The small molecule below binds the protein below.
Small molecule (SMILES): C[C@@H]1CC[C@@]2(OC1)O[C@H]1C[C@H]3[C@@H]4CC=C5C[C@@H](OCCC(CO)CO)CC[C@]5(C)[C@H]4CC[C@]3(C)[C@H]1[C@@H]2C

Sequence of chain 1.A:
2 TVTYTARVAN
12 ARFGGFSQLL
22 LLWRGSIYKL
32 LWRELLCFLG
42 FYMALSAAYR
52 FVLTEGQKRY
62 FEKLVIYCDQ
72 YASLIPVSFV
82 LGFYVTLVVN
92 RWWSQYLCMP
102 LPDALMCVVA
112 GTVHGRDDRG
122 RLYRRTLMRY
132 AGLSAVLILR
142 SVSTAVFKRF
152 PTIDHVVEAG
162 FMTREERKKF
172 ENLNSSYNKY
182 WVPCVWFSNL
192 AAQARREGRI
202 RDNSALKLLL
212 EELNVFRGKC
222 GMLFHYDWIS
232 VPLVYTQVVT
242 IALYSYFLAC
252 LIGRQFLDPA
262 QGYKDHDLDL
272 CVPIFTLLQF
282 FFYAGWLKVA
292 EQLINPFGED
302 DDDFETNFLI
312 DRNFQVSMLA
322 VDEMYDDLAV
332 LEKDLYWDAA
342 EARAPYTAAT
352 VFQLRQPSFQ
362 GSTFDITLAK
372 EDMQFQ

Binding-site contacts:
Ligand atom C13 contacts residue LEU252 of chain 1.A at 3.0 Å (hydrophobic).
Ligand atom C22 contacts residue TYR61 of chain 1.A at 3.6 Å (hydrophobic).
Ligand atom C25 contacts residue GLN58 of chain 1.A at 3.8 Å.
Ligand atom C21 contacts residue TYR61 of chain 1.A at 3.5 Å (hydrophobic).
Ligand atom C04 contacts residue LEU65 of chain 1.A at 4.1 Å (hydrophobic).
Ligand atom C04 contacts residue LEU46 of chain 1.A at 4.1 Å (hydrophobic).
Ligand atom C24 contacts residue GLN58 of chain 1.A at 4.1 Å.
Ligand atom C24 contacts residue MC31 of chain 1.H at 3.9 Å.
Ligand atom C18 contacts residue PHE62 of chain 1.A at 4.0 Å (hydrophobic).
Ligand atom C05 contacts residue MC31 of chain 1.H at 4.2 Å.
Ligand atom C11 contacts residue MC31 of chain 1.H at 4.0 Å.
Ligand atom C21 contacts residue PHE62 of chain 1.A at 4.2 Å (hydrophobic).
Ligand atom C01 contacts residue LEU46 of chain 1.A at 4.2 Å (hydrophobic).
Ligand atom O23 contacts residue GLN58 of chain 1.A at 3.1 Å.
Ligand atom C19 contacts residue TYR61 of chain 1.A at 3.8 Å (hydrophobic).
Ligand atom C01 contacts residue MC31 of chain 1.I at 3.8 Å.
Ligand atom C05 contacts residue ILE253 of chain 1.A at 4.4 Å (hydrophobic).
Ligand atom C11 contacts residue LEU249 of chain 1.A at 3.9 Å (hydrophobic).
Ligand atom C75 contacts residue GLN58 of chain 1.A at 3.8 Å.
Ligand atom C51 contacts residue TYR61 of chain 1.A at 4.3 Å (hydrophobic).
Ligand atom C76 contacts residue MC31 of chain 1.H at 4.4 Å.
Ligand atom O10 contacts residue MC31 of chain 1.H at 4.1 Å.
Ligand atom C26 contacts residue GLY57 of chain 1.A at 4.2 Å.
Ligand atom C03 contacts residue MC31 of chain 1.H at 4.3 Å.
Ligand atom C13 contacts residue LEU249 of chain 1.A at 4.2 Å (hydrophobic).
Ligand atom C20 contacts residue TYR61 of chain 1.A at 4.0 Å (hydrophobic).
Ligand atom O16 contacts residue ILE253 of chain 1.A at 4.4 Å.
Ligand atom C15 contacts residue MC31 of chain 1.I at 4.0 Å.
Ligand atom C24 contacts residue TYR61 of chain 1.A at 3.7 Å (hydrophobic).
Ligand atom C78 contacts residue LEU54 of chain 1.A at 3.5 Å (hydrophobic).
Ligand atom O16 contacts residue LEU46 of chain 1.A at 3.6 Å.
Ligand atom C15 contacts residue LEU46 of chain 1.A at 4.1 Å (hydrophobic).
Ligand atom C21 contacts residue GLN58 of chain 1.A at 3.4 Å.
Ligand atom O23 contacts residue TYR61 of chain 1.A at 3.7 Å.
Ligand atom C27 contacts residue GLY57 of chain 1.A at 4.4 Å.
Ligand atom C18 contacts residue LEU65 of chain 1.A at 3.5 Å (hydrophobic).
Ligand atom O28 contacts residue GLY57 of chain 1.A at 4.2 Å.
Ligand atom C22 contacts residue GLN58 of chain 1.A at 3.9 Å.
Ligand atom C22 contacts residue MC31 of chain 1.H at 4.4 Å.
Ligand atom C19 contacts residue PHE62 of chain 1.A at 3.9 Å (hydrophobic).